Binding-site contacts:
Ligand atom C12 contacts residue ARG230 of chain 1.A at 4.4 Å.
Ligand atom C13 contacts residue ARG230 of chain 1.A at 4.5 Å.
Ligand atom C9 contacts residue LEU227 of chain 1.A at 4.5 Å (hydrophobic).
Ligand atom C10 contacts residue ARG231 of chain 1.A at 3.6 Å.
Ligand atom C10 contacts residue ARG230 of chain 1.A at 4.0 Å.
Ligand atom C11 contacts residue ARG230 of chain 1.A at 3.8 Å.
Ligand atom C10 contacts residue LEU227 of chain 1.A at 4.1 Å (hydrophobic).
Ligand atom C11 contacts residue ARG231 of chain 1.A at 4.2 Å.
Ligand atom C15 contacts residue GLU240 of chain 1.A at 4.3 Å.
Ligand atom C14 contacts residue GLU240 of chain 1.A at 3.6 Å.
Ligand atom C9 contacts residue ARG231 of chain 1.A at 3.6 Å.
Ligand atom C8 contacts residue ARG231 of chain 1.A at 3.6 Å.

The protein below binds the small molecule below.
Small molecule (SMILES): Oc1ccc(CN2CCc3ccccc3C2)cc1

Sequence of chain 1.A:
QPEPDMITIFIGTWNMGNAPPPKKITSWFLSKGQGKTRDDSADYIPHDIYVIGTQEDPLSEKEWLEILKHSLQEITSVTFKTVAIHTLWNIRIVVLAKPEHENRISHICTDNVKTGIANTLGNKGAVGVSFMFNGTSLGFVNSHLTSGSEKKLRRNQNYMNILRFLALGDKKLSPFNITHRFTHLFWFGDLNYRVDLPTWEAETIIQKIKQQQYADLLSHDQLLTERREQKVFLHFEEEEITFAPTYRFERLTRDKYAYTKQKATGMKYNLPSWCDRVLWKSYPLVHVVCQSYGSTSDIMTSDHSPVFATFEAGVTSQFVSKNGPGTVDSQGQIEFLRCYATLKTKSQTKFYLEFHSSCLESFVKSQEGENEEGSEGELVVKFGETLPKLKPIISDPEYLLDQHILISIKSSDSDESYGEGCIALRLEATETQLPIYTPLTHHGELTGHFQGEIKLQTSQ